Sequence of chain 1.I:
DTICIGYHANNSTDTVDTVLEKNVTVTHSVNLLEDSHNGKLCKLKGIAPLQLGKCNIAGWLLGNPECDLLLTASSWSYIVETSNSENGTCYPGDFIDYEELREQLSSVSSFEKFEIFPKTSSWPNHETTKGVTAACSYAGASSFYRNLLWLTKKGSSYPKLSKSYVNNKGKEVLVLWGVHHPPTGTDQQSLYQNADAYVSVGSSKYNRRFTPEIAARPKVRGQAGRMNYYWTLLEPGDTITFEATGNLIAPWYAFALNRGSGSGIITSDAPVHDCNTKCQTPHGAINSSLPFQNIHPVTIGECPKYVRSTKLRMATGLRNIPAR

Binding-site contacts:
Ligand atom C8 contacts residue GLU66 of chain 1.I at 3.6 Å.
Ligand atom O5 contacts residue GLU86 of chain 1.I at 4.4 Å.
Ligand atom N2 contacts residue ARG221 of chain 1.I at 3.6 Å (salt-bridge).
Ligand atom C8 contacts residue ASN64 of chain 1.I at 3.3 Å.
Ligand atom O5 contacts residue ARG221 of chain 1.I at 3.9 Å.
Ligand atom C2 contacts residue ARG221 of chain 1.I at 3.1 Å.
Ligand atom O5 contacts residue ASN87 of chain 1.I at 2.4 Å (h-bond).
Ligand atom C7 contacts residue GLU66 of chain 1.I at 3.8 Å.
Ligand atom O7 contacts residue ASN87 of chain 1.I at 3.1 Å (h-bond).
Ligand atom O7 contacts residue CYS90 of chain 1.I at 3.3 Å.
Ligand atom C1 contacts residue GLU66 of chain 1.I at 4.2 Å.
Ligand atom C2 contacts residue GLU66 of chain 1.I at 4.5 Å.
Ligand atom O7 contacts residue ARG221 of chain 1.I at 3.3 Å (salt-bridge).
Ligand atom O4 contacts residue ARG221 of chain 1.I at 4.4 Å.
Ligand atom C8 contacts residue PRO65 of chain 1.I at 4.5 Å (hydrophobic).
Ligand atom C8 contacts residue ASN87 of chain 1.I at 4.3 Å.
Ligand atom C5 contacts residue ASN87 of chain 1.I at 3.6 Å.
Ligand atom C4 contacts residue ARG221 of chain 1.I at 3.6 Å.
Ligand atom C2 contacts residue ASN87 of chain 1.I at 2.3 Å.
Ligand atom C1 contacts residue ARG221 of chain 1.I at 4.4 Å.
Ligand atom C7 contacts residue ASN87 of chain 1.I at 3.1 Å.
Ligand atom C1 contacts residue ASN87 of chain 1.I at 1.4 Å.
Ligand atom C8 contacts residue SER137 of chain 1.I at 4.0 Å.
Ligand atom C8 contacts residue CYS90 of chain 1.I at 4.1 Å (hydrophobic).
Ligand atom N2 contacts residue GLU66 of chain 1.I at 3.5 Å.
Ligand atom C7 contacts residue CYS90 of chain 1.I at 4.1 Å (hydrophobic).
Ligand atom C7 contacts residue ARG221 of chain 1.I at 3.6 Å.
Ligand atom C7 contacts residue ASN64 of chain 1.I at 3.7 Å.
Ligand atom O3 contacts residue ARG221 of chain 1.I at 2.5 Å (salt-bridge).
Ligand atom O6 contacts residue GLU86 of chain 1.I at 3.2 Å (salt-bridge).
Ligand atom C3 contacts residue ASN87 of chain 1.I at 3.7 Å.
Ligand atom C3 contacts residue ARG221 of chain 1.I at 3.2 Å.
Ligand atom O7 contacts residue ASN64 of chain 1.I at 3.1 Å (h-bond).
Ligand atom C6 contacts residue GLU86 of chain 1.I at 4.2 Å.
Ligand atom N2 contacts residue ASN87 of chain 1.I at 2.8 Å (h-bond).
Ligand atom C8 contacts residue CYS136 of chain 1.I at 4.5 Å (hydrophobic).
Ligand atom C4 contacts residue ASN87 of chain 1.I at 4.1 Å.

A protein and the small-molecule ligand that binds it are described below.
Small molecule (SMILES): CC(=O)N[C@H]1[C@H](O[C@H]2[C@H](O)[C@@H](NC(C)=O)CO[C@@H]2CO)O[C@H](CO)[C@@H](O)[C@@H]1O